Sequence of chain 1.E:
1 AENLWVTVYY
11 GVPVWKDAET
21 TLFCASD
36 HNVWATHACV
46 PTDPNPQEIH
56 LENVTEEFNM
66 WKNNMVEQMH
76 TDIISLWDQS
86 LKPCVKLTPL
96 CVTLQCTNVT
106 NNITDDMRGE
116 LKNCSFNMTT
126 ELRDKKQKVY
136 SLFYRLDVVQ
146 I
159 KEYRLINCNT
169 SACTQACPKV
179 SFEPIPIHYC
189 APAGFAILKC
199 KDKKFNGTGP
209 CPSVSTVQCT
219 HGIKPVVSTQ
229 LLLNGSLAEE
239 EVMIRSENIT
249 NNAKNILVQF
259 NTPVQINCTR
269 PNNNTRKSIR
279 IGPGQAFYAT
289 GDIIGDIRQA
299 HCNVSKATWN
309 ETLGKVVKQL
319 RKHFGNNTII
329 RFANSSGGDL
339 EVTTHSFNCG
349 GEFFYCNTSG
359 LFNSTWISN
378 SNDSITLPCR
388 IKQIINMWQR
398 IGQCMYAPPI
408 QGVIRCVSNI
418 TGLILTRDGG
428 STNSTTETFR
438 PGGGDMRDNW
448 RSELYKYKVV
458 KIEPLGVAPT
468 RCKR

The protein below binds the small molecule below.
Small molecule (SMILES): CC(=O)N[C@H]1[C@H](O[C@H]2[C@H](O)[C@@H](NC(C)=O)CO[C@@H]2CO)O[C@H](CO)[C@@H](O)[C@@H]1O

Binding-site contacts:
Ligand atom C8 contacts residue ASN232 of chain 1.E at 3.3 Å.
Ligand atom C1 contacts residue ASN416 of chain 1.E at 1.4 Å.
Ligand atom O7 contacts residue ASN416 of chain 1.E at 3.1 Å (h-bond).
Ligand atom C1 contacts residue PRO261 of chain 1.E at 4.2 Å (hydrophobic).
Ligand atom C5 contacts residue PRO261 of chain 1.E at 4.3 Å (hydrophobic).
Ligand atom C7 contacts residue ASN232 of chain 1.E at 3.8 Å.
Ligand atom C6 contacts residue PRO261 of chain 1.E at 4.0 Å (hydrophobic).
Ligand atom N2 contacts residue ASN416 of chain 1.E at 2.9 Å (h-bond).
Ligand atom O5 contacts residue PRO261 of chain 1.E at 3.4 Å.
Ligand atom O7 contacts residue LYS222 of chain 1.E at 4.5 Å.
Ligand atom C7 contacts residue ASN416 of chain 1.E at 3.2 Å.
Ligand atom O5 contacts residue ASN416 of chain 1.E at 2.3 Å (h-bond).
Ligand atom C8 contacts residue ASN416 of chain 1.E at 4.4 Å.
Ligand atom O6 contacts residue LEU235 of chain 1.E at 3.8 Å.
Ligand atom C4 contacts residue ASN416 of chain 1.E at 4.2 Å.
Ligand atom C3 contacts residue ASN416 of chain 1.E at 3.8 Å.
Ligand atom C8 contacts residue NAG1 of chain 1.GA at 3.4 Å.
Ligand atom O7 contacts residue ASN232 of chain 1.E at 3.6 Å.
Ligand atom O6 contacts residue PRO261 of chain 1.E at 4.0 Å.
Ligand atom C5 contacts residue ASN416 of chain 1.E at 3.6 Å.
Ligand atom C2 contacts residue ASN416 of chain 1.E at 2.4 Å.